Sequence of chain 1.B:
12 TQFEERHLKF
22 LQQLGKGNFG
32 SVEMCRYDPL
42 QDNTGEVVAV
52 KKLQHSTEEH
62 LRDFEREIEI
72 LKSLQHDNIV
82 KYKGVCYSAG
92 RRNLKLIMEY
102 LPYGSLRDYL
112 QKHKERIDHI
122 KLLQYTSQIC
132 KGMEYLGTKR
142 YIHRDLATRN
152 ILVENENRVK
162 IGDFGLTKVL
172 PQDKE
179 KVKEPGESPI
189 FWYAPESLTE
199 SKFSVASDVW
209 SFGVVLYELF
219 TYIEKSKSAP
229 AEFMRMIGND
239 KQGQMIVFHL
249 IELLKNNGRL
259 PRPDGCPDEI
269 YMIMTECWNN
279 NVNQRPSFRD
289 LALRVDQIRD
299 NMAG

Binding-site contacts:
Ligand atom C26 contacts residue TYR191 of chain 1.B at 3.3 Å (hydrophobic).
Ligand atom C18 contacts residue PHE189 of chain 1.B at 3.5 Å (hydrophobic).
Ligand atom C22 contacts residue TRP190 of chain 1.B at 3.9 Å (hydrophobic).
Ligand atom N2 contacts residue LEU196 of chain 1.B at 3.6 Å.
Ligand atom O1 contacts residue TRP208 of chain 1.B at 3.4 Å (h-bond).
Ligand atom C26 contacts residue PRO193 of chain 1.B at 3.8 Å (hydrophobic).
Ligand atom C26 contacts residue LEU196 of chain 1.B at 4.0 Å (hydrophobic).
Ligand atom C1 contacts residue PHE189 of chain 1.B at 3.8 Å (hydrophobic).
Ligand atom C25 contacts residue TRP208 of chain 1.B at 3.6 Å (hydrophobic).
Ligand atom C25 contacts residue PRO193 of chain 1.B at 4.0 Å (hydrophobic).
Ligand atom C5 contacts residue TYR191 of chain 1.B at 3.8 Å (hydrophobic).
Ligand atom N1 contacts residue PHE189 of chain 1.B at 2.9 Å (h-bond).
Ligand atom C21 contacts residue TRP190 of chain 1.B at 3.5 Å (hydrophobic).
Ligand atom C18 contacts residue LEU248 of chain 1.B at 3.8 Å (hydrophobic).
Ligand atom S1 contacts residue TYR191 of chain 1.B at 3.7 Å.
Ligand atom N4 contacts residue LEU196 of chain 1.B at 3.8 Å.
Ligand atom C23 contacts residue TYR191 of chain 1.B at 3.5 Å (hydrophobic).
Ligand atom C26 contacts residue ALA192 of chain 1.B at 4.0 Å (hydrophobic).
Ligand atom N7 contacts residue TRP208 of chain 1.B at 3.8 Å.
Ligand atom C3 contacts residue LEU196 of chain 1.B at 3.7 Å (hydrophobic).
Ligand atom C2 contacts residue PHE189 of chain 1.B at 4.0 Å (hydrophobic).
Ligand atom C20 contacts residue LEU251 of chain 1.B at 3.7 Å (hydrophobic).
Ligand atom O1 contacts residue TRP190 of chain 1.B at 3.3 Å.
Ligand atom C14 contacts residue GLY256 of chain 1.B at 3.7 Å.
Ligand atom C19 contacts residue TRP190 of chain 1.B at 3.8 Å (hydrophobic).
Ligand atom C11 contacts residue LEU196 of chain 1.B at 4.1 Å (hydrophobic).
Ligand atom O1 contacts residue TYR191 of chain 1.B at 3.4 Å (h-bond).
Ligand atom C6 contacts residue LEU196 of chain 1.B at 4.2 Å (hydrophobic).
Ligand atom C4 contacts residue LEU196 of chain 1.B at 3.9 Å (hydrophobic).
Ligand atom C19 contacts residue LEU251 of chain 1.B at 3.9 Å (hydrophobic).
Ligand atom N7 contacts residue TYR191 of chain 1.B at 2.7 Å (h-bond).
Ligand atom C19 contacts residue LEU248 of chain 1.B at 3.6 Å (hydrophobic).
Ligand atom S1 contacts residue TRP208 of chain 1.B at 4.0 Å.
Ligand atom C20 contacts residue TRP190 of chain 1.B at 3.5 Å (hydrophobic).
Ligand atom C5 contacts residue PHE189 of chain 1.B at 3.4 Å (hydrophobic).
Ligand atom O2 contacts residue TRP208 of chain 1.B at 3.7 Å.
Ligand atom C17 contacts residue PHE189 of chain 1.B at 3.5 Å (hydrophobic).
Ligand atom C2 contacts residue LEU196 of chain 1.B at 4.2 Å (hydrophobic).
Ligand atom C22 contacts residue PHE189 of chain 1.B at 3.5 Å (hydrophobic).
Ligand atom S1 contacts residue TRP190 of chain 1.B at 3.9 Å.

A protein and the small-molecule ligand that binds it are described below.
Small molecule (SMILES): Cc1cnc(Nc2ccc(N3CCN(C)CC3)cc2)nc1Nc1cccc(S(=O)(=O)NC(C)(C)C)c1